Sequence of chain 12.F:
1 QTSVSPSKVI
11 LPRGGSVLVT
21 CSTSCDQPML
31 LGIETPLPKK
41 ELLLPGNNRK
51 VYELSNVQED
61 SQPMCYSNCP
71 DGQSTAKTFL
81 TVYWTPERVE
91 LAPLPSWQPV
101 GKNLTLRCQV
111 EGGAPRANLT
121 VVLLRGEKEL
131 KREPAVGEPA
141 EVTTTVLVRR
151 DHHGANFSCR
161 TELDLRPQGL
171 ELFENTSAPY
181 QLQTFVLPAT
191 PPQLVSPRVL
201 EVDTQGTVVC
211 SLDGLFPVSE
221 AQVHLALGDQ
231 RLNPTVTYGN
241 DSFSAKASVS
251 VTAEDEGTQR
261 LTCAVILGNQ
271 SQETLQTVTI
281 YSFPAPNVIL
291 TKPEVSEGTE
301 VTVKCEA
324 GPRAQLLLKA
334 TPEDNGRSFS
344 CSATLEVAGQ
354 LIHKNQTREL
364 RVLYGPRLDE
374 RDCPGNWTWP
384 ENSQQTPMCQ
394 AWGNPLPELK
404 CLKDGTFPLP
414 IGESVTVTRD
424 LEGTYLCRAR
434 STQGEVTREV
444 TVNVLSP

A small-molecule ligand and the protein it binds are described below.
Small molecule (SMILES): CC(=O)N[C@@H]1[C@@H](O)[C@H](O)[C@@H](CO)O[C@H]1O

Binding-site contacts:
Ligand atom C8 contacts residue PRO86 of chain 12.F at 3.6 Å (hydrophobic).
Ligand atom O4 contacts residue NAG1 of chain 12.K at 2.3 Å (h-bond).
Ligand atom N2 contacts residue THR85 of chain 12.F at 4.5 Å.
Ligand atom O5 contacts residue GLU174 of chain 12.F at 3.5 Å (salt-bridge).
Ligand atom C5 contacts residue THR85 of chain 12.F at 4.0 Å.
Ligand atom N2 contacts residue ASN175 of chain 12.F at 2.9 Å (h-bond).
Ligand atom C3 contacts residue ASN175 of chain 12.F at 3.8 Å.
Ligand atom C8 contacts residue GLU87 of chain 12.F at 3.6 Å.
Ligand atom C8 contacts residue ASN175 of chain 12.F at 4.5 Å.
Ligand atom O7 contacts residue ASN175 of chain 12.F at 3.5 Å (h-bond).
Ligand atom C2 contacts residue THR85 of chain 12.F at 4.5 Å.
Ligand atom C6 contacts residue NAG1 of chain 12.K at 4.2 Å.
Ligand atom C8 contacts residue ARG88 of chain 12.F at 4.3 Å.
Ligand atom O5 contacts residue ASN175 of chain 12.F at 2.4 Å (h-bond).
Ligand atom O5 contacts residue THR85 of chain 12.F at 4.3 Å.
Ligand atom C3 contacts residue NAG1 of chain 12.K at 3.7 Å.
Ligand atom O3 contacts residue NAG1 of chain 12.K at 3.9 Å.
Ligand atom O6 contacts residue THR85 of chain 12.F at 4.4 Å.
Ligand atom C4 contacts residue NAG1 of chain 12.K at 3.5 Å.
Ligand atom C3 contacts residue THR85 of chain 12.F at 4.3 Å.
Ligand atom C4 contacts residue ASN175 of chain 12.F at 4.2 Å.
Ligand atom C1 contacts residue THR85 of chain 12.F at 3.8 Å.
Ligand atom C7 contacts residue PRO86 of chain 12.F at 4.3 Å (hydrophobic).
Ligand atom C1 contacts residue ASN175 of chain 12.F at 1.4 Å.
Ligand atom C7 contacts residue ASN175 of chain 12.F at 3.4 Å.
Ligand atom C5 contacts residue ASN175 of chain 12.F at 3.6 Å.
Ligand atom O6 contacts residue PHE173 of chain 12.F at 4.0 Å.
Ligand atom O6 contacts residue GLU174 of chain 12.F at 3.8 Å.
Ligand atom N2 contacts residue PRO86 of chain 12.F at 3.9 Å.
Ligand atom C2 contacts residue ASN175 of chain 12.F at 2.4 Å.
Ligand atom C1 contacts residue GLU174 of chain 12.F at 4.1 Å.
Ligand atom C5 contacts residue NAG1 of chain 12.K at 3.8 Å.